Sequence of chain 1.P:
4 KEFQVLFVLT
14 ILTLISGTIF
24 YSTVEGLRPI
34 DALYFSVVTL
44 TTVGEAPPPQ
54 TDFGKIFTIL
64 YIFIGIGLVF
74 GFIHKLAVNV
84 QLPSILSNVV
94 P

Binding-site contacts:
Ligand atom CA contacts residue TYR64 of chain 1.P at 4.4 Å (hydrophobic).
Ligand atom CA contacts residue PHE60 of chain 1.P at 3.2 Å (hydrophobic).
Ligand atom N contacts residue SER19 of chain 1.P at 3.5 Å (h-bond).
Ligand atom C contacts residue PHE60 of chain 1.P at 3.5 Å (hydrophobic).
Ligand atom CA contacts residue SER19 of chain 1.P at 3.7 Å.
Ligand atom OXT contacts residue PHE60 of chain 1.P at 4.1 Å.
Ligand atom O contacts residue PHE60 of chain 1.P at 3.8 Å.
Ligand atom OXT contacts residue LEU63 of chain 1.P at 4.3 Å.
Ligand atom OXT contacts residue TYR64 of chain 1.P at 4.4 Å.
Ligand atom OXT contacts residue ILE67 of chain 1.P at 3.7 Å.

The protein below binds the small molecule below.
Small molecule (SMILES): NCC(=O)O